Sequence of chain 8.A:
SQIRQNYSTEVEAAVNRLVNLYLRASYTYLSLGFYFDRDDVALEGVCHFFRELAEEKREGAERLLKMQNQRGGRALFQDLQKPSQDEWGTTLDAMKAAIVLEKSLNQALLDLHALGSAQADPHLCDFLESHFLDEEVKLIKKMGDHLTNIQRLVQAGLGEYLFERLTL

Binding-site contacts:
Ligand atom C8 contacts residue LEU24 of chain 18.A at 4.3 Å (hydrophobic).
Ligand atom C10 contacts residue GLU63 of chain 8.A at 4.3 Å.
Ligand atom C9 contacts residue GLU63 of chain 8.A at 4.3 Å.
Ligand atom C2 contacts residue LEU24 of chain 18.A at 4.3 Å (hydrophobic).
Ligand atom C8 contacts residue SER27 of chain 8.A at 3.9 Å.
Ligand atom C7 contacts residue TYR28 of chain 8.A at 4.5 Å (hydrophobic).
Ligand atom C10 contacts residue ALA55 of chain 18.A at 4.0 Å (hydrophobic).
Ligand atom C3 contacts residue LEU81 of chain 18.A at 3.7 Å (hydrophobic).
Ligand atom O1 contacts residue ARG59 of chain 18.A at 4.0 Å.
Ligand atom C7 contacts residue LEU81 of chain 18.A at 4.4 Å (hydrophobic).
Ligand atom C10 contacts residue DIE1 of chain 8.G at 2.8 Å.
Ligand atom C5 contacts residue SER27 of chain 18.A at 3.4 Å.
Ligand atom C10 contacts residue ARG59 of chain 18.A at 3.9 Å.
Ligand atom C4 contacts residue DIE1 of chain 8.G at 1.5 Å.
Ligand atom C9 contacts residue DIE1 of chain 8.G at 1.5 Å.
Ligand atom C4 contacts residue TYR28 of chain 18.A at 3.5 Å (hydrophobic).
Ligand atom C3 contacts residue LEU24 of chain 18.A at 3.9 Å (hydrophobic).
Ligand atom C7 contacts residue DIE1 of chain 8.G at 1.5 Å.
Ligand atom O1 contacts residue SER27 of chain 8.A at 4.2 Å.
Ligand atom O1 contacts residue DIE1 of chain 8.G at 1.3 Å (h-bond).
Ligand atom C6 contacts residue DIE1 of chain 8.G at 0.5 Å.
Ligand atom C1 contacts residue ARG59 of chain 8.A at 4.5 Å.
Ligand atom C9 contacts residue ARG59 of chain 8.A at 3.8 Å.
Ligand atom C5 contacts residue LEU24 of chain 18.A at 4.3 Å (hydrophobic).
Ligand atom C3 contacts residue DIE1 of chain 8.G at 1.7 Å.
Ligand atom C1 contacts residue DIE1 of chain 8.G at 1.2 Å.
Ligand atom C6 contacts residue SER27 of chain 18.A at 3.7 Å.
Ligand atom C3 contacts residue LEU81 of chain 8.A at 4.2 Å (hydrophobic).
Ligand atom C2 contacts residue DIE1 of chain 8.G at 0.7 Å.
Ligand atom C5 contacts residue DIE1 of chain 8.G at 1.3 Å.
Ligand atom C4 contacts residue SER27 of chain 18.A at 4.0 Å.
Ligand atom C10 contacts residue ARG59 of chain 8.A at 3.6 Å.
Ligand atom C5 contacts residue TYR28 of chain 18.A at 3.5 Å (hydrophobic).
Ligand atom C4 contacts residue LEU24 of chain 18.A at 3.4 Å (hydrophobic).
Ligand atom C7 contacts residue LEU24 of chain 18.A at 4.2 Å (hydrophobic).
Ligand atom C8 contacts residue DIE1 of chain 8.G at 0.5 Å.
Ligand atom C9 contacts residue SER27 of chain 18.A at 3.8 Å.
Ligand atom O1 contacts residue ARG59 of chain 8.A at 3.5 Å.
Ligand atom C10 contacts residue SER27 of chain 18.A at 3.2 Å.

Sequence of chain 18.A:
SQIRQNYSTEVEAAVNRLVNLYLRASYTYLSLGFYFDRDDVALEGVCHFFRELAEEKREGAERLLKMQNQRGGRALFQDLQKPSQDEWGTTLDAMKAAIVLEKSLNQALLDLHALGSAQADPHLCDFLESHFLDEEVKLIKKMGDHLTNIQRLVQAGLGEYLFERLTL

The small molecule below binds the protein below.
Small molecule (SMILES): CCc1cccc(CC)c1O